Sequence of chain 39.D:
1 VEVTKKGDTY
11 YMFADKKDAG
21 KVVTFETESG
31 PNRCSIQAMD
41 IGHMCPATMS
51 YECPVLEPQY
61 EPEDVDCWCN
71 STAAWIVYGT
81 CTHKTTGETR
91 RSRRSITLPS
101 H

Binding-site contacts:
Ligand atom C7 contacts residue ASN70 of chain 39.D at 3.1 Å.
Ligand atom O7 contacts residue ASN70 of chain 39.D at 3.3 Å (h-bond).
Ligand atom C6 contacts residue ARG33 of chain 39.D at 3.3 Å.
Ligand atom C3 contacts residue PRO31 of chain 39.D at 3.3 Å (hydrophobic).
Ligand atom N2 contacts residue ASN70 of chain 39.D at 2.9 Å (h-bond).
Ligand atom C5 contacts residue ASN70 of chain 39.D at 3.7 Å.
Ligand atom N2 contacts residue ASN32 of chain 39.D at 4.0 Å.
Ligand atom C5 contacts residue ARG33 of chain 39.D at 4.4 Å.
Ligand atom O7 contacts residue SER29 of chain 39.D at 4.4 Å.
Ligand atom O5 contacts residue ASN70 of chain 39.D at 2.4 Å (h-bond).
Ligand atom C1 contacts residue ASN70 of chain 39.D at 1.4 Å.
Ligand atom C2 contacts residue PRO31 of chain 39.D at 3.4 Å (hydrophobic).
Ligand atom O7 contacts residue SER71 of chain 39.D at 3.8 Å.
Ligand atom C7 contacts residue PRO31 of chain 39.D at 3.1 Å (hydrophobic).
Ligand atom C8 contacts residue ASN70 of chain 39.D at 3.9 Å.
Ligand atom C1 contacts residue ASN32 of chain 39.D at 4.5 Å.
Ligand atom C1 contacts residue PRO31 of chain 39.D at 4.2 Å (hydrophobic).
Ligand atom C4 contacts residue ASN70 of chain 39.D at 4.2 Å.
Ligand atom O3 contacts residue PRO31 of chain 39.D at 3.4 Å (h-bond).
Ligand atom O7 contacts residue PRO31 of chain 39.D at 3.2 Å (h-bond).
Ligand atom C2 contacts residue ASN70 of chain 39.D at 2.5 Å.
Ligand atom C8 contacts residue PRO31 of chain 39.D at 4.4 Å (hydrophobic).
Ligand atom C1 contacts residue ARG33 of chain 39.D at 4.3 Å.
Ligand atom O6 contacts residue ARG33 of chain 39.D at 3.2 Å (salt-bridge).
Ligand atom N2 contacts residue PRO31 of chain 39.D at 2.5 Å (h-bond).
Ligand atom C3 contacts residue ASN70 of chain 39.D at 3.8 Å.

The protein below binds the small molecule below.
Small molecule (SMILES): CC(=O)N[C@@H]1[C@@H](O)[C@H](O)[C@@H](CO)O[C@H]1O